Binding-site contacts:
Ligand atom O5 contacts residue ASN259 of chain 20.I at 2.3 Å (h-bond).
Ligand atom C1 contacts residue ASN259 of chain 20.I at 1.4 Å.
Ligand atom C7 contacts residue ASN259 of chain 20.I at 3.1 Å.
Ligand atom C3 contacts residue ASN259 of chain 20.I at 3.8 Å.
Ligand atom O5 contacts residue THR116 of chain 20.H at 4.3 Å.
Ligand atom C8 contacts residue GLU198 of chain 20.B at 4.1 Å.
Ligand atom C6 contacts residue LYS115 of chain 20.H at 4.3 Å.
Ligand atom N2 contacts residue ASN259 of chain 20.I at 3.0 Å (h-bond).
Ligand atom C4 contacts residue ASN259 of chain 20.I at 4.1 Å.
Ligand atom O6 contacts residue ASN259 of chain 20.I at 4.5 Å.
Ligand atom O6 contacts residue THR116 of chain 20.H at 3.5 Å.
Ligand atom O6 contacts residue LYS115 of chain 20.H at 3.7 Å.
Ligand atom C2 contacts residue ASN259 of chain 20.I at 2.4 Å.
Ligand atom C4 contacts residue LYS115 of chain 20.H at 4.5 Å.
Ligand atom C5 contacts residue ASN259 of chain 20.I at 3.6 Å.
Ligand atom O7 contacts residue ASN259 of chain 20.I at 2.8 Å (h-bond).
Ligand atom O7 contacts residue LYS181 of chain 20.H at 4.1 Å.
Ligand atom C8 contacts residue ASN259 of chain 20.I at 4.4 Å.

Sequence of chain 20.I:
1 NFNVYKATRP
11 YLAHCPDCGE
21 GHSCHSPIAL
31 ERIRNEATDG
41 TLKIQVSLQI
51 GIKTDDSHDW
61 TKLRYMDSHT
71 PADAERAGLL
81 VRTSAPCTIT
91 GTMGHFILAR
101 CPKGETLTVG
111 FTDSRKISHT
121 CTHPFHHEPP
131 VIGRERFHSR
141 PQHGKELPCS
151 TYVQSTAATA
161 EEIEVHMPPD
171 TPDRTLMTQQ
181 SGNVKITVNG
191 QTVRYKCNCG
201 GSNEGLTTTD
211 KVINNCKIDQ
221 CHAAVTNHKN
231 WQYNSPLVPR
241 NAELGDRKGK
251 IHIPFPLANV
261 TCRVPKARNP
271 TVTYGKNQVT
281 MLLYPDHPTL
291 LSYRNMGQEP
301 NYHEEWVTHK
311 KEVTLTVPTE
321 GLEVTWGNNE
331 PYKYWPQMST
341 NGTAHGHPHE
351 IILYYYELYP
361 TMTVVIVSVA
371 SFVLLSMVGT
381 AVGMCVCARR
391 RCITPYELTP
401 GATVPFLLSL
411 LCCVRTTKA

Sequence of chain 20.B:
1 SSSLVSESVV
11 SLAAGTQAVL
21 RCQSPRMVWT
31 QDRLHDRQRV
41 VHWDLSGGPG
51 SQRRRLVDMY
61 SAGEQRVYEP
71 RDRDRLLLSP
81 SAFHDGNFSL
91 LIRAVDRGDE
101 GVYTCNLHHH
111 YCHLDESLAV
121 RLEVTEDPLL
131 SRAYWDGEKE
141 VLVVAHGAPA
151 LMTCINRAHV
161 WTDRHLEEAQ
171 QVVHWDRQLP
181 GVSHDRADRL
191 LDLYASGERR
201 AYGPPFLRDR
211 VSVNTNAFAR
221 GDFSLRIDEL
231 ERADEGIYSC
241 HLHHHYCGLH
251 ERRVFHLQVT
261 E

A protein and the small-molecule ligand that binds it are described below.
Small molecule (SMILES): CC(=O)N[C@@H]1[C@@H](O)[C@H](O)[C@@H](CO)O[C@H]1O

Sequence of chain 20.H:
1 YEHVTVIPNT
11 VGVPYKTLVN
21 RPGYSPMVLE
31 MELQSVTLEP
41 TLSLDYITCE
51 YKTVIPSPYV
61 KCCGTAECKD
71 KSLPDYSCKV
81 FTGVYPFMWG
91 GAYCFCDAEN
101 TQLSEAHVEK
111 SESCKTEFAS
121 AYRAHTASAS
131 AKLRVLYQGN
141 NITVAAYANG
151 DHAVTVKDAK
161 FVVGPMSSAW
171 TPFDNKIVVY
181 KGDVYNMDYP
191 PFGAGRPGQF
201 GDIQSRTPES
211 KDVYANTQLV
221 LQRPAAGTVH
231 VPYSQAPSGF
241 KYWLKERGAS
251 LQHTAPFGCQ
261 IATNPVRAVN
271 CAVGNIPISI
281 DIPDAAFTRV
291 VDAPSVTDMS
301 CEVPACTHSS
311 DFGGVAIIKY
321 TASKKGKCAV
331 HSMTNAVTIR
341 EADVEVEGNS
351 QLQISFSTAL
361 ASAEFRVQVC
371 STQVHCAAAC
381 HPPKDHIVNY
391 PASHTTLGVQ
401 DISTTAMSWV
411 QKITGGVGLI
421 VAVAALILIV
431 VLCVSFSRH